Binding-site contacts:
Ligand atom C3 contacts residue ARG221 of chain 1.A at 3.6 Å.
Ligand atom N2 contacts residue GLU66 of chain 1.A at 3.9 Å.
Ligand atom O7 contacts residue ASN64 of chain 1.A at 3.0 Å (h-bond).
Ligand atom C5 contacts residue ASN87 of chain 1.A at 3.6 Å.
Ligand atom N2 contacts residue ASN87 of chain 1.A at 2.9 Å (h-bond).
Ligand atom O3 contacts residue ARG221 of chain 1.A at 2.6 Å (salt-bridge).
Ligand atom C7 contacts residue ASN64 of chain 1.A at 3.8 Å.
Ligand atom C8 contacts residue CYS90 of chain 1.A at 4.1 Å (hydrophobic).
Ligand atom C1 contacts residue GLU66 of chain 1.A at 4.3 Å.
Ligand atom C6 contacts residue GLU86 of chain 1.A at 4.4 Å.
Ligand atom O7 contacts residue GLU66 of chain 1.A at 4.5 Å.
Ligand atom C8 contacts residue ASN87 of chain 1.A at 4.3 Å.
Ligand atom C7 contacts residue CYS90 of chain 1.A at 4.1 Å (hydrophobic).
Ligand atom O7 contacts residue ASN87 of chain 1.A at 2.8 Å (h-bond).
Ligand atom C4 contacts residue ASN87 of chain 1.A at 4.2 Å.
Ligand atom C8 contacts residue ARG221 of chain 1.A at 4.2 Å.
Ligand atom C2 contacts residue ARG221 of chain 1.A at 3.4 Å.
Ligand atom O5 contacts residue ASN87 of chain 1.A at 2.4 Å (h-bond).
Ligand atom O7 contacts residue ARG221 of chain 1.A at 3.6 Å (salt-bridge).
Ligand atom C7 contacts residue GLU66 of chain 1.A at 3.8 Å.
Ligand atom N2 contacts residue ARG221 of chain 1.A at 3.3 Å (salt-bridge).
Ligand atom C1 contacts residue ASN87 of chain 1.A at 1.4 Å.
Ligand atom C3 contacts residue ASN87 of chain 1.A at 3.8 Å.
Ligand atom C7 contacts residue ARG221 of chain 1.A at 3.4 Å.
Ligand atom C8 contacts residue GLU66 of chain 1.A at 3.6 Å.
Ligand atom C7 contacts residue ASN87 of chain 1.A at 3.1 Å.
Ligand atom C8 contacts residue SER137 of chain 1.A at 3.8 Å.
Ligand atom C8 contacts residue ALA135 of chain 1.A at 4.3 Å (hydrophobic).
Ligand atom O6 contacts residue GLU86 of chain 1.A at 3.8 Å.
Ligand atom C8 contacts residue ASN64 of chain 1.A at 3.3 Å.
Ligand atom O7 contacts residue CYS90 of chain 1.A at 3.5 Å.
Ligand atom C2 contacts residue ASN87 of chain 1.A at 2.5 Å.
Ligand atom C8 contacts residue CYS136 of chain 1.A at 4.4 Å (hydrophobic).

Sequence of chain 1.A:
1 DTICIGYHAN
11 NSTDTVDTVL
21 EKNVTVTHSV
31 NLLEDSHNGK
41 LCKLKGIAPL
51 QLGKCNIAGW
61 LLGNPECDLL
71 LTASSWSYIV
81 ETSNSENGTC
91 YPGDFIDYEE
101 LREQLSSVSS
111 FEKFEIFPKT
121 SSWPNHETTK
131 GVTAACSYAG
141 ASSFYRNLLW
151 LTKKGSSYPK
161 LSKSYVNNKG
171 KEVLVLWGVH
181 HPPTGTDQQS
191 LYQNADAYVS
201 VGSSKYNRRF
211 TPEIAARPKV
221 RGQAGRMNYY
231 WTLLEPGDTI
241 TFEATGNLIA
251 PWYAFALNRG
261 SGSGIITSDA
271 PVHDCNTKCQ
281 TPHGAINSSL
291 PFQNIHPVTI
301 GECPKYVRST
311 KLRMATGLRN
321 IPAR

A protein and the small-molecule ligand that binds it are described below.
Small molecule (SMILES): CC(=O)N[C@H]1[C@H](O[C@H]2[C@H](O)[C@@H](NC(C)=O)CO[C@@H]2CO)O[C@H](CO)[C@@H](O)[C@@H]1O